Sequence of chain 1.B:
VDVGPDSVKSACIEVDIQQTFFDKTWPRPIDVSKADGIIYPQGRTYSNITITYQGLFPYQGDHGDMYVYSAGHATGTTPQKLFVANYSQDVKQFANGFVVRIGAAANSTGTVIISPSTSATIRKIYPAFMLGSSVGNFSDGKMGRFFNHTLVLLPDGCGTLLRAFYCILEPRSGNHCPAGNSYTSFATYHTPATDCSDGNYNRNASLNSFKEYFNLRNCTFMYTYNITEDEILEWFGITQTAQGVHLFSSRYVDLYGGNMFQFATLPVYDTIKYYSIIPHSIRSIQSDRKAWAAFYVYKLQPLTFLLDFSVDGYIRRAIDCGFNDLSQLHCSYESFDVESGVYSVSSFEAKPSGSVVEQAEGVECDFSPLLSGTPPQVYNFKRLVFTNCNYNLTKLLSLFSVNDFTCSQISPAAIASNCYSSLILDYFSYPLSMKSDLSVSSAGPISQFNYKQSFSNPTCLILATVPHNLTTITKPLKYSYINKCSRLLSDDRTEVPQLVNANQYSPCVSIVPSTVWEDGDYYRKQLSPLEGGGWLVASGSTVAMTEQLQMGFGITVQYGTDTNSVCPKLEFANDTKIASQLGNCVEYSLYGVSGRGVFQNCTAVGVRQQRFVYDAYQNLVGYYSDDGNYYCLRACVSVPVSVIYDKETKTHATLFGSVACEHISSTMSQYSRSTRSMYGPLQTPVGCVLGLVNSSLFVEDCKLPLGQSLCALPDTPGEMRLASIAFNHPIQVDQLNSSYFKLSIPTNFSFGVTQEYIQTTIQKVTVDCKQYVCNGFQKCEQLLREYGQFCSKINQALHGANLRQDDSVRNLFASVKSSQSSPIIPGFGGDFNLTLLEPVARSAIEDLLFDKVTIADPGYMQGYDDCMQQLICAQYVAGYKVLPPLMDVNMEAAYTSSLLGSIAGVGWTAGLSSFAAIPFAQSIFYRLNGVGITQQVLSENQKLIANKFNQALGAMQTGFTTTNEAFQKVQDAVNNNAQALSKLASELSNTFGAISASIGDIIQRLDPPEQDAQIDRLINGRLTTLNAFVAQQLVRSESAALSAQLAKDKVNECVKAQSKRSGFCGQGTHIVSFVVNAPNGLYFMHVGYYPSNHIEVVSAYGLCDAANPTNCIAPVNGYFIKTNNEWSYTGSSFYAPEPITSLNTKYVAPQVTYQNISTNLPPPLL

A protein and the small-molecule ligand that binds it are described below.
Small molecule (SMILES): CC(=O)N[C@@H]1[C@@H](O)[C@H](O)[C@@H](CO)O[C@H]1O

Binding-site contacts:
Ligand atom C7 contacts residue ASN722 of chain 1.B at 3.7 Å.
Ligand atom C2 contacts residue ASN722 of chain 1.B at 2.5 Å.
Ligand atom C5 contacts residue ASN722 of chain 1.B at 3.7 Å.
Ligand atom N2 contacts residue ASN722 of chain 1.B at 2.8 Å (h-bond).
Ligand atom O5 contacts residue SER724 of chain 1.B at 3.4 Å.
Ligand atom C4 contacts residue ASN722 of chain 1.B at 4.3 Å.
Ligand atom C8 contacts residue ASN722 of chain 1.B at 3.7 Å.
Ligand atom O6 contacts residue SER724 of chain 1.B at 2.9 Å (h-bond).
Ligand atom C5 contacts residue SER724 of chain 1.B at 4.1 Å.
Ligand atom C6 contacts residue SER724 of chain 1.B at 3.4 Å.
Ligand atom C3 contacts residue ASN722 of chain 1.B at 3.8 Å.
Ligand atom C1 contacts residue SER724 of chain 1.B at 4.3 Å.
Ligand atom C1 contacts residue ASN722 of chain 1.B at 1.4 Å.
Ligand atom O5 contacts residue ASN722 of chain 1.B at 2.5 Å (h-bond).